Sequence of chain 3.F:
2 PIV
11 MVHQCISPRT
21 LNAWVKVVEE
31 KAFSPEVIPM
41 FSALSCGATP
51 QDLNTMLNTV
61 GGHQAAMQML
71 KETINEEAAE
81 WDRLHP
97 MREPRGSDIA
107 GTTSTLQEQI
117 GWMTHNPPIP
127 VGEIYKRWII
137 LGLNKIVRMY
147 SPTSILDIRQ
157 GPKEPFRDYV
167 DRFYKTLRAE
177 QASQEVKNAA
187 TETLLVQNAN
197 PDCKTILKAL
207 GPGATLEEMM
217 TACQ

A small-molecule ligand and the protein it binds are described below.
Small molecule (SMILES): CC(C)(C#Cc1ccc(-c2ccc(Cl)c3c(NS(C)(=O)=O)nn(CC(F)(F)F)c23)c([C@H](Cc2cc(F)cc(F)c2)NC(=O)Cn2nc(C(F)(F)F)c3c2C(F)(F)[C@@H]2C[C@H]32)n1)S(C)(=O)=O

Sequence of chain 2.E:
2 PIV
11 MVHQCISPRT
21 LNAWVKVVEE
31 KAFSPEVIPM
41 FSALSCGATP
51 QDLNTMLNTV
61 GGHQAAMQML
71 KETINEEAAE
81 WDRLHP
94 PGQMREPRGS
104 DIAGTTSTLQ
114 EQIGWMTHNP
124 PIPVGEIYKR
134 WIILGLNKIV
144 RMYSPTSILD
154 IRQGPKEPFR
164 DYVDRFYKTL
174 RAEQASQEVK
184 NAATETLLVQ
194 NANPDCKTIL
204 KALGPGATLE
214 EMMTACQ

Binding-site contacts:
Ligand atom F53 contacts residue LEU173 of chain 3.F at 3.3 Å.
Ligand atom N06 contacts residue ASN58 of chain 2.E at 2.9 Å (h-bond).
Ligand atom O59 contacts residue THR55 of chain 2.E at 3.3 Å.
Ligand atom F27 contacts residue ILE74 of chain 2.E at 3.2 Å.
Ligand atom F42 contacts residue GLN64 of chain 2.E at 3.3 Å.
Ligand atom F27 contacts residue LYS71 of chain 2.E at 3.2 Å.
Ligand atom F42 contacts residue ARG174 of chain 3.F at 3.2 Å.
Ligand atom C49 contacts residue LYS71 of chain 2.E at 3.2 Å.
Ligand atom F53 contacts residue LYS183 of chain 3.F at 3.4 Å.
Ligand atom F64 contacts residue TYR170 of chain 3.F at 3.2 Å.
Ligand atom N43 contacts residue ASN58 of chain 2.E at 2.8 Å (h-bond).
Ligand atom C12 contacts residue TYR131 of chain 2.E at 3.4 Å (hydrophobic).
Ligand atom C49 contacts residue GLN180 of chain 3.F at 3.4 Å.
Ligand atom F26 contacts residue LEU57 of chain 2.E at 3.1 Å.
Ligand atom C18 contacts residue GLN180 of chain 3.F at 3.3 Å.
Ligand atom O57 contacts residue SER42 of chain 3.F at 3.4 Å.
Ligand atom F26 contacts residue MET67 of chain 2.E at 3.2 Å.
Ligand atom C12 contacts residue ASN54 of chain 2.E at 3.3 Å.
Ligand atom C16 contacts residue LYS71 of chain 2.E at 3.3 Å.
Ligand atom F63 contacts residue THR108 of chain 2.E at 3.4 Å.
Ligand atom C08 contacts residue THR108 of chain 2.E at 3.4 Å.
Ligand atom F62 contacts residue GLN180 of chain 3.F at 3.2 Å.
Ligand atom C11 contacts residue TYR131 of chain 2.E at 3.3 Å (hydrophobic).
Ligand atom F52 contacts residue LYS183 of chain 3.F at 3.2 Å.
Ligand atom F53 contacts residue ARG174 of chain 3.F at 3.3 Å.
Ligand atom N33 contacts residue ARG174 of chain 3.F at 3.3 Å.
Ligand atom F41 contacts residue LYS71 of chain 2.E at 2.9 Å.
Ligand atom O50 contacts residue ASN75 of chain 2.E at 2.8 Å (h-bond).
Ligand atom C44 contacts residue ASN58 of chain 2.E at 3.3 Å.
Ligand atom O29 contacts residue LYS71 of chain 2.E at 2.7 Å (salt-bridge).
Ligand atom C36 contacts residue GLN68 of chain 2.E at 3.4 Å.
Ligand atom C39 contacts residue GLN64 of chain 2.E at 3.4 Å.
Ligand atom C49 contacts residue ASN184 of chain 3.F at 3.2 Å.
Ligand atom C45 contacts residue ASN58 of chain 2.E at 3.4 Å.
Ligand atom O59 contacts residue ASN58 of chain 2.E at 2.8 Å (h-bond).
Ligand atom N34 contacts residue ARG174 of chain 3.F at 3.3 Å.
Ligand atom F64 contacts residue LEU173 of chain 3.F at 3.1 Å.
Ligand atom C37 contacts residue LYS71 of chain 2.E at 3.4 Å.
Ligand atom F52 contacts residue GLN180 of chain 3.F at 3.0 Å.
Ligand atom C25 contacts residue ASN58 of chain 2.E at 3.3 Å.